Binding-site contacts:
Ligand atom CL16 contacts residue ALA196 of chain 1.O at 3.4 Å.
Ligand atom C3 contacts residue ILE200 of chain 1.O at 3.6 Å (hydrophobic).
Ligand atom O7 contacts residue NAD1 of chain 1.TA at 3.1 Å.
Ligand atom C10 contacts residue ALA196 of chain 1.O at 3.7 Å (hydrophobic).
Ligand atom C5 contacts residue ILE200 of chain 1.O at 4.1 Å (hydrophobic).
Ligand atom C1 contacts residue NAD1 of chain 1.TA at 3.7 Å.
Ligand atom CL14 contacts residue PHE203 of chain 1.O at 3.8 Å.
Ligand atom C3 contacts residue NAD1 of chain 1.TA at 3.1 Å.
Ligand atom C5 contacts residue NAD1 of chain 1.TA at 3.3 Å.
Ligand atom C10 contacts residue GLY93 of chain 1.O at 3.6 Å.
Ligand atom C1 contacts residue ILE200 of chain 1.O at 4.0 Å (hydrophobic).
Ligand atom C6 contacts residue TYR156 of chain 1.O at 3.5 Å (hydrophobic).
Ligand atom CL15 contacts residue ALA95 of chain 1.O at 3.5 Å.
Ligand atom CL15 contacts residue PHE94 of chain 1.O at 4.1 Å.
Ligand atom C8 contacts residue ALA196 of chain 1.O at 3.8 Å (hydrophobic).
Ligand atom O17 contacts residue LYS163 of chain 1.O at 4.0 Å.
Ligand atom C4 contacts residue ALA197 of chain 1.O at 4.0 Å (hydrophobic).
Ligand atom CL14 contacts residue NAD1 of chain 1.TA at 3.8 Å.
Ligand atom C6 contacts residue NAD1 of chain 1.TA at 3.6 Å.
Ligand atom CL15 contacts residue ILE100 of chain 1.O at 3.5 Å.
Ligand atom O17 contacts residue NAD1 of chain 1.TA at 2.8 Å (h-bond).
Ligand atom CL16 contacts residue NAD1 of chain 1.TA at 3.3 Å.
Ligand atom C13 contacts residue ILE200 of chain 1.O at 3.6 Å (hydrophobic).
Ligand atom C1 contacts residue TYR146 of chain 1.O at 3.7 Å (hydrophobic).
Ligand atom C8 contacts residue NAD1 of chain 1.TA at 3.9 Å.
Ligand atom O17 contacts residue TYR156 of chain 1.O at 2.4 Å (h-bond).
Ligand atom C2 contacts residue ILE200 of chain 1.O at 3.7 Å (hydrophobic).
Ligand atom C2 contacts residue NAD1 of chain 1.TA at 3.6 Å.
Ligand atom C9 contacts residue GLY93 of chain 1.O at 4.1 Å.
Ligand atom CL16 contacts residue GLY93 of chain 1.O at 3.6 Å.
Ligand atom C12 contacts residue ILE100 of chain 1.O at 3.9 Å (hydrophobic).
Ligand atom C4 contacts residue NAD1 of chain 1.TA at 3.3 Å.
Ligand atom C3 contacts residue PHE203 of chain 1.O at 3.6 Å (hydrophobic).
Ligand atom C9 contacts residue NAD1 of chain 1.TA at 4.0 Å.
Ligand atom C12 contacts residue ILE200 of chain 1.O at 4.1 Å (hydrophobic).
Ligand atom CL14 contacts residue TYR146 of chain 1.O at 3.2 Å.
Ligand atom C1 contacts residue TYR156 of chain 1.O at 3.4 Å (hydrophobic).
Ligand atom C4 contacts residue ILE200 of chain 1.O at 3.8 Å (hydrophobic).
Ligand atom C10 contacts residue MET159 of chain 1.O at 4.1 Å (hydrophobic).
Ligand atom C9 contacts residue ALA196 of chain 1.O at 3.3 Å (hydrophobic).

Sequence of chain 1.O:
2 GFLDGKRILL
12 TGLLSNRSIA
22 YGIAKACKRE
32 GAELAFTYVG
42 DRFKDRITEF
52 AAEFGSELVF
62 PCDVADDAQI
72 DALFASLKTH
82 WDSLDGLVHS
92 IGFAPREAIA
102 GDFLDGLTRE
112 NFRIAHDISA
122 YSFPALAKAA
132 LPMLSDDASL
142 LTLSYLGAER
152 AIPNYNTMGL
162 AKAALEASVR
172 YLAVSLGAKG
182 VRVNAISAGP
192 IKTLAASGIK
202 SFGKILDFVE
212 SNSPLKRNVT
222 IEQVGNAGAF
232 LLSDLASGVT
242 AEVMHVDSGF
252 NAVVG

A small-molecule ligand and the protein it binds are described below.
Small molecule (SMILES): Oc1cc(Cl)ccc1Oc1ccc(Cl)cc1Cl